Sequence of chain 2.A:
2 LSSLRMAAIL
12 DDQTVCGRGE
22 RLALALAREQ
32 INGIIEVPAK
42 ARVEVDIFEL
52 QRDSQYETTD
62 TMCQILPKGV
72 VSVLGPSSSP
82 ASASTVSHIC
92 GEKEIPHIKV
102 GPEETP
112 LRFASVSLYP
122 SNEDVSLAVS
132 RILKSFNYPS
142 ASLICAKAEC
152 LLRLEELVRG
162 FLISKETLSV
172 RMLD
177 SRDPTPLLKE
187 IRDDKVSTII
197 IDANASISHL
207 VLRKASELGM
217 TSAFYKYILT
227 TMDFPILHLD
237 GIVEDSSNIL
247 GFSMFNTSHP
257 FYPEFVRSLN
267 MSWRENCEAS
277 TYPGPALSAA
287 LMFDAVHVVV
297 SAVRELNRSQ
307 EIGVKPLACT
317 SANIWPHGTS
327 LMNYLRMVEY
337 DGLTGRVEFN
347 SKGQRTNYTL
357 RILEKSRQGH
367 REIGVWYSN

Binding-site contacts:
Ligand atom C1 contacts residue GLN14 of chain 2.A at 4.1 Å.
Ligand atom C3 contacts residue GLN14 of chain 2.A at 4.2 Å.
Ligand atom C5 contacts residue ILE203 of chain 2.A at 4.2 Å (hydrophobic).
Ligand atom C4 contacts residue ASN200 of chain 2.A at 4.2 Å.
Ligand atom O5 contacts residue ILE203 of chain 2.A at 3.9 Å.
Ligand atom O5 contacts residue ASN200 of chain 2.A at 2.3 Å (h-bond).
Ligand atom C6 contacts residue ILE203 of chain 2.A at 4.2 Å (hydrophobic).
Ligand atom O7 contacts residue SER202 of chain 2.A at 3.4 Å (h-bond).
Ligand atom C2 contacts residue GLN14 of chain 2.A at 3.2 Å.
Ligand atom N2 contacts residue ASN200 of chain 2.A at 2.8 Å (h-bond).
Ligand atom C1 contacts residue ASN200 of chain 2.A at 1.4 Å.
Ligand atom O4 contacts residue GLN14 of chain 2.A at 3.9 Å.
Ligand atom O7 contacts residue ASN200 of chain 2.A at 3.5 Å.
Ligand atom O7 contacts residue ALA201 of chain 2.A at 3.7 Å.
Ligand atom C1 contacts residue SER202 of chain 2.A at 3.5 Å.
Ligand atom O6 contacts residue THR15 of chain 2.A at 4.1 Å.
Ligand atom C6 contacts residue GLN14 of chain 2.A at 3.3 Å.
Ligand atom O2 contacts residue GLN14 of chain 2.A at 2.6 Å (h-bond).
Ligand atom C1 contacts residue ILE203 of chain 2.A at 4.3 Å (hydrophobic).
Ligand atom C8 contacts residue SER202 of chain 2.A at 4.0 Å.
Ligand atom C6 contacts residue THR15 of chain 2.A at 4.0 Å.
Ligand atom O6 contacts residue GLN14 of chain 2.A at 3.8 Å.
Ligand atom O5 contacts residue SER202 of chain 2.A at 4.1 Å.
Ligand atom O3 contacts residue GLN14 of chain 2.A at 4.2 Å.
Ligand atom C3 contacts residue ASN200 of chain 2.A at 3.8 Å.
Ligand atom C7 contacts residue SER202 of chain 2.A at 3.7 Å.
Ligand atom C5 contacts residue SER202 of chain 2.A at 3.9 Å.
Ligand atom N2 contacts residue SER202 of chain 2.A at 4.3 Å.
Ligand atom C2 contacts residue SER202 of chain 2.A at 4.2 Å.
Ligand atom C5 contacts residue GLN14 of chain 2.A at 4.4 Å.
Ligand atom C5 contacts residue ASN200 of chain 2.A at 3.6 Å.
Ligand atom C2 contacts residue ASN200 of chain 2.A at 2.4 Å.
Ligand atom C7 contacts residue ASN200 of chain 2.A at 3.6 Å.
Ligand atom C3 contacts residue SER202 of chain 2.A at 4.1 Å.

The small molecule below binds the protein below.
Small molecule (SMILES): CC(=O)N[C@H]1CO[C@H](CO)[C@@H](O[C@@H]2O[C@H](CO)[C@@H](O[C@@H]3O[C@@H](CO)[C@@H](O)[C@@H](O)[C@H]3O)[C@H](O)[C@H]2NC(C)=O)C1